The protein below binds the small molecule below.
Small molecule (SMILES): CC(=O)N[C@@H]1[C@@H](O)[C@H](O)[C@@H](CO)O[C@H]1O

Binding-site contacts:
Ligand atom C1 contacts residue ASN470 of chain 1.A at 1.5 Å.
Ligand atom C3 contacts residue ASN470 of chain 1.A at 3.9 Å.
Ligand atom N2 contacts residue ASN470 of chain 1.A at 3.1 Å (h-bond).
Ligand atom C3 contacts residue GLU474 of chain 1.A at 3.9 Å.
Ligand atom C7 contacts residue GLU474 of chain 1.A at 3.7 Å.
Ligand atom C2 contacts residue ASN470 of chain 1.A at 2.5 Å.
Ligand atom C8 contacts residue ALA473 of chain 1.A at 3.9 Å (hydrophobic).
Ligand atom C7 contacts residue ASN470 of chain 1.A at 3.5 Å.
Ligand atom C1 contacts residue GLU474 of chain 1.A at 4.2 Å.
Ligand atom C4 contacts residue ASN470 of chain 1.A at 4.2 Å.
Ligand atom C5 contacts residue ASN470 of chain 1.A at 3.7 Å.
Ligand atom C2 contacts residue GLU474 of chain 1.A at 3.8 Å.
Ligand atom C8 contacts residue ASN470 of chain 1.A at 4.4 Å.
Ligand atom C8 contacts residue GLU474 of chain 1.A at 3.4 Å.
Ligand atom O7 contacts residue ASN470 of chain 1.A at 3.4 Å (h-bond).
Ligand atom O3 contacts residue GLU474 of chain 1.A at 4.4 Å.
Ligand atom O5 contacts residue ASN470 of chain 1.A at 2.3 Å (h-bond).
Ligand atom N2 contacts residue GLU474 of chain 1.A at 2.9 Å (salt-bridge).

Sequence of chain 1.A:
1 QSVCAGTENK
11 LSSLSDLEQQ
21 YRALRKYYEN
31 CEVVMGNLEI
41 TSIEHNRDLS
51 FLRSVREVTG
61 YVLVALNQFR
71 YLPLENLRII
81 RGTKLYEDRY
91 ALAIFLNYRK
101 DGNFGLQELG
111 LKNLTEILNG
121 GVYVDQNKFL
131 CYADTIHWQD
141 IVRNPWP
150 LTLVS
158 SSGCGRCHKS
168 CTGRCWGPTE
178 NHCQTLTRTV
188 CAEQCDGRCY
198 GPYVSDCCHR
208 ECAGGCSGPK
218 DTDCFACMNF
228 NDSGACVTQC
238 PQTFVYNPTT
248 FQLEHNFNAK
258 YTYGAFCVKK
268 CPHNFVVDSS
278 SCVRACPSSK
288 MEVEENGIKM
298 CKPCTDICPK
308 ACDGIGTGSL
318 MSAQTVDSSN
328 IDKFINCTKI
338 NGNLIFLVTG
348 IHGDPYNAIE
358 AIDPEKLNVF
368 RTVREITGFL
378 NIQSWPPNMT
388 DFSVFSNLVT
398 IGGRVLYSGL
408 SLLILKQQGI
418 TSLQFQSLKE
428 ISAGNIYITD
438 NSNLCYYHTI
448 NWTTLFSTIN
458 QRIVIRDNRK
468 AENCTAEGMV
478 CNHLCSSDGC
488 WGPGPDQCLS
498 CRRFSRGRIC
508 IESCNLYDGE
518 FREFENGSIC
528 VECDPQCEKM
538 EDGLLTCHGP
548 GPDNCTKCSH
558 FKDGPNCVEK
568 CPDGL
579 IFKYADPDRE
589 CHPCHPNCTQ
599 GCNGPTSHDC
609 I